Sequence of chain 1.K:
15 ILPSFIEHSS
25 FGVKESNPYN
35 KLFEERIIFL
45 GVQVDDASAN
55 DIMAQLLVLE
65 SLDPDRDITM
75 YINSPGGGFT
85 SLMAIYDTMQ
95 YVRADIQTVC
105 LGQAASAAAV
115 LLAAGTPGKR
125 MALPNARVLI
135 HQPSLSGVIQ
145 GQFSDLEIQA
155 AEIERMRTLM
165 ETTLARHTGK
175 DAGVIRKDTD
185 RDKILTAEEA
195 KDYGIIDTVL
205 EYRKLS

Binding-site contacts:
Ligand atom CB contacts residue MET99 of chain 1.Y at 3.6 Å (hydrophobic).
Ligand atom CB contacts residue LEU126 of chain 1.Y at 3.6 Å (hydrophobic).
Ligand atom C contacts residue LEU126 of chain 1.Y at 3.8 Å (hydrophobic).
Ligand atom C5 contacts residue PHE143 of chain 1.Y at 4.1 Å (hydrophobic).
Ligand atom O1 contacts residue ILE71 of chain 1.Y at 2.8 Å (h-bond).
Ligand atom N contacts residue LEU126 of chain 1.Y at 3.0 Å (h-bond).
Ligand atom CA contacts residue LEU126 of chain 1.Y at 3.6 Å (hydrophobic).
Ligand atom O contacts residue LEU126 of chain 1.Y at 2.8 Å (h-bond).
Ligand atom C contacts residue MET99 of chain 1.Y at 3.9 Å (hydrophobic).
Ligand atom C contacts residue HIS123 of chain 1.Y at 3.9 Å.
Ligand atom O contacts residue HIS123 of chain 1.Y at 3.5 Å (h-bond).
Ligand atom C6 contacts residue PHE147 of chain 1.K at 3.9 Å (hydrophobic).
Ligand atom O contacts residue PRO125 of chain 1.Y at 3.2 Å.
Ligand atom O contacts residue SER98 of chain 1.Y at 3.4 Å.
Ligand atom CA contacts residue ILE71 of chain 1.Y at 4.0 Å (hydrophobic).
Ligand atom CD2 contacts residue PRO125 of chain 1.Y at 3.6 Å (hydrophobic).
Ligand atom CD2 contacts residue GLY69 of chain 1.Y at 3.7 Å.
Ligand atom CD2 contacts residue GLN124 of chain 1.Y at 3.6 Å.
Ligand atom CB contacts residue GLY69 of chain 1.Y at 3.8 Å.
Ligand atom CB contacts residue SER98 of chain 1.Y at 4.0 Å.
Ligand atom C contacts residue GLY69 of chain 1.Y at 3.7 Å.
Ligand atom N contacts residue GLY69 of chain 1.Y at 3.1 Å (h-bond).
Ligand atom OXT contacts residue GLY69 of chain 1.Y at 3.4 Å (h-bond).
Ligand atom C contacts residue ILE71 of chain 1.Y at 3.8 Å (hydrophobic).
Ligand atom CA contacts residue GLY69 of chain 1.Y at 3.5 Å.
Ligand atom CD2 contacts residue GLU35 of chain 1.Y at 4.0 Å.
Ligand atom O1 contacts residue SER70 of chain 1.Y at 3.7 Å.
Ligand atom CA contacts residue SER98 of chain 1.Y at 4.1 Å.
Ligand atom OXT contacts residue GLY68 of chain 1.Y at 3.7 Å.
Ligand atom C contacts residue SER98 of chain 1.Y at 3.1 Å.
Ligand atom C4 contacts residue PHE143 of chain 1.Y at 4.1 Å (hydrophobic).
Ligand atom C contacts residue ILE71 of chain 1.Y at 3.9 Å (hydrophobic).
Ligand atom OXT contacts residue SER98 of chain 1.Y at 2.4 Å.
Ligand atom CD2 contacts residue HIS123 of chain 1.Y at 2.9 Å.
Ligand atom CD1 contacts residue MET150 of chain 1.Y at 3.9 Å (hydrophobic).
Ligand atom OXT contacts residue MET99 of chain 1.Y at 2.8 Å (h-bond).
Ligand atom CG contacts residue GLY69 of chain 1.Y at 3.9 Å.
Ligand atom N contacts residue ILE71 of chain 1.Y at 3.5 Å.
Ligand atom C contacts residue LEU126 of chain 1.Y at 4.0 Å (hydrophobic).
Ligand atom C5 contacts residue PHE147 of chain 1.K at 4.0 Å (hydrophobic).

This protein binds this small molecule.
Small molecule (SMILES): CC(C)C[C@H](NC(=O)[C@H](CC(C)C)NC(=O)c1ccccc1)C(=O)O

Sequence of chain 1.Y:
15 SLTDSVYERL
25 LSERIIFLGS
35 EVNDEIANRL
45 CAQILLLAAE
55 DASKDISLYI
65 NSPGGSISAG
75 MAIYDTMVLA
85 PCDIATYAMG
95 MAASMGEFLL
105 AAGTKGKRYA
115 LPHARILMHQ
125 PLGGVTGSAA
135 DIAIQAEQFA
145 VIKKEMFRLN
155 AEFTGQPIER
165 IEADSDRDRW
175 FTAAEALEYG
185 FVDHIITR